A protein and the small-molecule ligand that binds it are described below.
Small molecule (SMILES): CC(=O)N[C@@H]1[C@@H](O)[C@H](O)[C@@H](CO)O[C@H]1O

Sequence of chain 1.B:
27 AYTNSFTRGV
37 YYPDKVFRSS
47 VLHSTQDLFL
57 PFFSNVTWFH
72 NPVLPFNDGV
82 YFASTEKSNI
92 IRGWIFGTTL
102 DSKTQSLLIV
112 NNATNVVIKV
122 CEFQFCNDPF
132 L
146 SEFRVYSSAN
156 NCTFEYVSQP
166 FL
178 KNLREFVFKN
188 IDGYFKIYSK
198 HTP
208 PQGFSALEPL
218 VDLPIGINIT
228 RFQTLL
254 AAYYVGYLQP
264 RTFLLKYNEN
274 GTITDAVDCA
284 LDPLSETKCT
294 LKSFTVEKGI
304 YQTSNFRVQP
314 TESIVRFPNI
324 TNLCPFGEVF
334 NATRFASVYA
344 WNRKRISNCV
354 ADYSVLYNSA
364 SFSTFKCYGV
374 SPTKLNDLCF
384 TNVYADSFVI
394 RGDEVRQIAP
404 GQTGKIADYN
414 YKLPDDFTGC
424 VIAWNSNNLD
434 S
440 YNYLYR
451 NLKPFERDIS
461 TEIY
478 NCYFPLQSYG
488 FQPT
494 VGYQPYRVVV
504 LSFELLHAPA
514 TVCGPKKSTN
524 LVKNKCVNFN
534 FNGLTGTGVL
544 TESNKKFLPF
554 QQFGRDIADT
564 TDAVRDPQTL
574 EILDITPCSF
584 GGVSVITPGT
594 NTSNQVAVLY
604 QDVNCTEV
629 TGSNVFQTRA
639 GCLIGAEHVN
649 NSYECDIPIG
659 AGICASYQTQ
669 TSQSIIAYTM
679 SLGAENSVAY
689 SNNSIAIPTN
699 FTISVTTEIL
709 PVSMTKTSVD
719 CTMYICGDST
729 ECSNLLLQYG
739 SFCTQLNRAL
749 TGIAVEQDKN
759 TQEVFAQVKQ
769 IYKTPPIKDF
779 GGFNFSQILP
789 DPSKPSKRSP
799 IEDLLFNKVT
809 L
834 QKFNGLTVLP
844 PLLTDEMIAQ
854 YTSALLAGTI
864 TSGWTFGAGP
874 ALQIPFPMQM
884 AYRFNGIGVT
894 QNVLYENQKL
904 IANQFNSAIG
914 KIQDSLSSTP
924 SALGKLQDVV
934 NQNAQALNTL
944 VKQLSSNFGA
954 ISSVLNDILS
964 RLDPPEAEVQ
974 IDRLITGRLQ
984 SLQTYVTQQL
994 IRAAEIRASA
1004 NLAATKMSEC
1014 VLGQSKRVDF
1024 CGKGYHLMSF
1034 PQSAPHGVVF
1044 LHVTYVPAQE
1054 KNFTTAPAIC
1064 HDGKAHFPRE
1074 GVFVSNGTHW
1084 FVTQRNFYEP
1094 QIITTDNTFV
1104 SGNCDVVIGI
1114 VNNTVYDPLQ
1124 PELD

Binding-site contacts:
Ligand atom C4 contacts residue ASN1115 of chain 1.B at 4.2 Å.
Ligand atom C1 contacts residue ASN1115 of chain 1.B at 1.4 Å.
Ligand atom C5 contacts residue ASN1115 of chain 1.B at 3.7 Å.
Ligand atom C3 contacts residue ASN1115 of chain 1.B at 3.8 Å.
Ligand atom C7 contacts residue ASN1115 of chain 1.B at 3.6 Å.
Ligand atom O5 contacts residue ASN1115 of chain 1.B at 2.3 Å (h-bond).
Ligand atom N2 contacts residue ASN1115 of chain 1.B at 2.9 Å (h-bond).
Ligand atom O7 contacts residue ASN1115 of chain 1.B at 3.9 Å.
Ligand atom C2 contacts residue ASN1115 of chain 1.B at 2.5 Å.